Sequence of chain 3.A:
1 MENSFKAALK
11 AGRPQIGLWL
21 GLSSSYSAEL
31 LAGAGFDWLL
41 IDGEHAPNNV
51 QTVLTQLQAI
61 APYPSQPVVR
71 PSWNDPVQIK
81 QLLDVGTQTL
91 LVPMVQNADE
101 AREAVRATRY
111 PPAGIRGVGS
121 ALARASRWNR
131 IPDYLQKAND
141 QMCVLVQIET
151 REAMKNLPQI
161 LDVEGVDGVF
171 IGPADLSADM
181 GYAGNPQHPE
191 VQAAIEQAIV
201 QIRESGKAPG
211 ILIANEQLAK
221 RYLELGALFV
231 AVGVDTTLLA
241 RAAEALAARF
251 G

The small molecule below binds the protein below.
Small molecule (SMILES): CCC(=O)C(=O)O

Binding-site contacts:
Ligand atom C2 contacts residue GLN147 of chain 1.A at 4.2 Å.
Ligand atom O3 contacts residue GLY172 of chain 1.A at 4.2 Å.
Ligand atom O3 contacts residue CO1 of chain 1.C at 2.2 Å.
Ligand atom C4 contacts residue ARG70 of chain 1.A at 3.6 Å.
Ligand atom O3 contacts residue MG1 of chain 1.F at 2.2 Å.
Ligand atom OXT contacts residue PRO173 of chain 1.A at 4.1 Å.
Ligand atom O3 contacts residue ARG70 of chain 1.A at 3.1 Å (salt-bridge).
Ligand atom OXT contacts residue ALA174 of chain 1.A at 3.8 Å.
Ligand atom O contacts residue ASP175 of chain 1.A at 4.1 Å.
Ligand atom O3 contacts residue ASP175 of chain 1.A at 4.3 Å.
Ligand atom C2 contacts residue ARG70 of chain 1.A at 4.2 Å.
Ligand atom C contacts residue CO1 of chain 1.C at 3.3 Å.
Ligand atom C4 contacts residue LEU212 of chain 1.A at 3.6 Å (hydrophobic).
Ligand atom O3 contacts residue GLU149 of chain 1.A at 3.5 Å (salt-bridge).
Ligand atom OXT contacts residue GLY172 of chain 1.A at 3.4 Å.
Ligand atom C3 contacts residue LEU212 of chain 1.A at 3.5 Å (hydrophobic).
Ligand atom C3 contacts residue PHE170 of chain 1.A at 3.8 Å (hydrophobic).
Ligand atom C2 contacts residue GLY172 of chain 1.A at 3.7 Å.
Ligand atom O3 contacts residue GLN147 of chain 1.A at 3.2 Å (h-bond).
Ligand atom C2 contacts residue MG1 of chain 1.F at 2.9 Å.
Ligand atom C contacts residue MG1 of chain 1.F at 3.2 Å.
Ligand atom C2 contacts residue PHE170 of chain 1.A at 4.1 Å (hydrophobic).
Ligand atom C contacts residue GLU149 of chain 1.A at 4.3 Å.
Ligand atom O3 contacts residue PHE170 of chain 1.A at 4.0 Å.
Ligand atom C2 contacts residue GLU149 of chain 1.A at 4.2 Å.
Ligand atom O contacts residue ALA174 of chain 1.A at 3.2 Å (h-bond).
Ligand atom OXT contacts residue MG1 of chain 1.F at 2.7 Å.
Ligand atom C4 contacts residue TRP19 of chain 1.A at 2.9 Å (hydrophobic).
Ligand atom C contacts residue ASP175 of chain 1.A at 4.0 Å.
Ligand atom OXT contacts residue GLU149 of chain 1.A at 3.6 Å.
Ligand atom C4 contacts residue PHE170 of chain 1.A at 3.1 Å (hydrophobic).
Ligand atom OXT contacts residue ASP175 of chain 1.A at 3.0 Å (salt-bridge).
Ligand atom C3 contacts residue MG1 of chain 1.F at 4.3 Å.
Ligand atom O contacts residue GLY172 of chain 1.A at 3.4 Å.
Ligand atom O contacts residue PRO173 of chain 1.A at 3.4 Å (h-bond).
Ligand atom C contacts residue GLY172 of chain 1.A at 3.2 Å.
Ligand atom C contacts residue ALA174 of chain 1.A at 4.0 Å (hydrophobic).
Ligand atom C contacts residue PRO173 of chain 1.A at 3.9 Å (hydrophobic).
Ligand atom C2 contacts residue CO1 of chain 1.C at 3.0 Å.
Ligand atom OXT contacts residue CO1 of chain 1.C at 2.8 Å.

Sequence of chain 1.A:
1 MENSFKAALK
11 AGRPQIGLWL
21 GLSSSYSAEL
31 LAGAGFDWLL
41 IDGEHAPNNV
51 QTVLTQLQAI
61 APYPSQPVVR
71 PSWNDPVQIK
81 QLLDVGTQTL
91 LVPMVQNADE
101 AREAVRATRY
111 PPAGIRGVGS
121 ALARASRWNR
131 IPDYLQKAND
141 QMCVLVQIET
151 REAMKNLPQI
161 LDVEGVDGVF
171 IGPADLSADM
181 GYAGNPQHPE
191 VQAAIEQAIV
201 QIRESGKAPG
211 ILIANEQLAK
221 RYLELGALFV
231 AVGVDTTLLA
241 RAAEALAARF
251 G